Binding-site contacts:
Ligand atom C07 contacts residue GLY267 of chain 1.B at 3.5 Å.
Ligand atom O39 contacts residue ASN271 of chain 1.B at 3.5 Å (h-bond).
Ligand atom N38 contacts residue MET215 of chain 1.B at 3.5 Å.
Ligand atom O39 contacts residue MET215 of chain 1.B at 3.8 Å.
Ligand atom N16 contacts residue HIS62 of chain 1.B at 3.2 Å (h-bond).
Ligand atom O35 contacts residue ARG340 of chain 1.B at 3.1 Å (salt-bridge).
Ligand atom C02 contacts residue TYR209 of chain 1.B at 3.7 Å (hydrophobic).
Ligand atom O21 contacts residue ALA114 of chain 1.B at 3.1 Å.
Ligand atom N19 contacts residue CYS70 of chain 1.B at 3.7 Å.
Ligand atom O41 contacts residue PHE268 of chain 1.B at 3.7 Å.
Ligand atom C32 contacts residue ARG340 of chain 1.B at 3.4 Å.
Ligand atom N40 contacts residue MET212 of chain 1.B at 3.3 Å.
Ligand atom C01 contacts residue LEU225 of chain 1.B at 3.7 Å (hydrophobic).
Ligand atom C17 contacts residue ASN285 of chain 1.B at 3.6 Å.
Ligand atom O15 contacts residue VAL284 of chain 1.B at 3.5 Å.
Ligand atom C17 contacts residue HIS62 of chain 1.B at 3.6 Å.
Ligand atom C30 contacts residue VAL350 of chain 1.B at 3.6 Å (hydrophobic).
Ligand atom C18 contacts residue ASN285 of chain 1.B at 3.8 Å.
Ligand atom C07 contacts residue PHE268 of chain 1.B at 3.6 Å (hydrophobic).
Ligand atom P34 contacts residue ARG340 of chain 1.B at 3.8 Å.
Ligand atom O39 contacts residue TYR283 of chain 1.B at 3.6 Å.
Ligand atom O28 contacts residue ARG340 of chain 1.B at 3.6 Å.
Ligand atom C04 contacts residue TYR209 of chain 1.B at 3.7 Å (hydrophobic).
Ligand atom C07 contacts residue MET212 of chain 1.B at 3.8 Å (hydrophobic).
Ligand atom S06 contacts residue GLY267 of chain 1.B at 3.7 Å.
Ligand atom C11 contacts residue HIS62 of chain 1.B at 3.3 Å.
Ligand atom O41 contacts residue TYR209 of chain 1.B at 3.2 Å.
Ligand atom C03 contacts residue PHE268 of chain 1.B at 3.7 Å (hydrophobic).
Ligand atom C05 contacts residue PHE218 of chain 1.B at 3.3 Å (hydrophobic).
Ligand atom O36 contacts residue ARG340 of chain 1.B at 3.6 Å (salt-bridge).
Ligand atom S06 contacts residue PHE268 of chain 1.B at 3.3 Å (h-bond).
Ligand atom O26 contacts residue ALA114 of chain 1.B at 3.4 Å (h-bond).
Ligand atom S12 contacts residue HIS62 of chain 1.B at 3.7 Å.
Ligand atom O15 contacts residue ASN285 of chain 1.B at 2.9 Å (h-bond).
Ligand atom N40 contacts residue TYR209 of chain 1.B at 3.2 Å.
Ligand atom C03 contacts residue LEU225 of chain 1.B at 3.5 Å (hydrophobic).
Ligand atom C02 contacts residue PHE268 of chain 1.B at 3.5 Å (hydrophobic).
Ligand atom S06 contacts residue GLN264 of chain 1.B at 3.2 Å (h-bond).
Ligand atom O41 contacts residue GLY208 of chain 1.B at 3.1 Å (h-bond).
Ligand atom C09 contacts residue PHE218 of chain 1.B at 3.5 Å (hydrophobic).

A protein and the small-molecule ligand that binds it are described below.
Small molecule (SMILES): Cc1cc(CSCc2cc(CSCC(=O)NCCNC(=O)CCNC(=O)[C@H](O)C(C)(C)COP(=O)(O)O)no2)no1

Sequence of chain 1.B:
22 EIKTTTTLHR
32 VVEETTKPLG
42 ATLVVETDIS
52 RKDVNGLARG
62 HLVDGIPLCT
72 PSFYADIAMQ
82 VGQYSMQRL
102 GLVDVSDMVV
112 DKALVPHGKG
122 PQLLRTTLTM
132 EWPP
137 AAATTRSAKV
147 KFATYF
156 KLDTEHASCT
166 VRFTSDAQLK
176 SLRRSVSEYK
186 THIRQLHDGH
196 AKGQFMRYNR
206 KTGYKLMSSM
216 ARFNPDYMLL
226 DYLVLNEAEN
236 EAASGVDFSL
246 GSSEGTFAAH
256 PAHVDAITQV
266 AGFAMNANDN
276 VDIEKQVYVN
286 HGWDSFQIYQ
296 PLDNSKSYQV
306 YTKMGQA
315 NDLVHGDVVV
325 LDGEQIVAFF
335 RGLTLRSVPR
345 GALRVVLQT